Binding-site contacts:
Ligand atom O5 contacts residue ASN355 of chain 1.D at 2.2 Å (h-bond).
Ligand atom C8 contacts residue SER357 of chain 1.D at 3.6 Å.
Ligand atom C2 contacts residue SER357 of chain 1.D at 4.3 Å.
Ligand atom O7 contacts residue SER357 of chain 1.D at 4.4 Å.
Ligand atom C3 contacts residue ASN355 of chain 1.D at 3.8 Å.
Ligand atom C8 contacts residue ASN355 of chain 1.D at 4.4 Å.
Ligand atom N2 contacts residue ASN355 of chain 1.D at 3.1 Å (h-bond).
Ligand atom N2 contacts residue SER357 of chain 1.D at 4.2 Å.
Ligand atom C1 contacts residue SER357 of chain 1.D at 4.1 Å.
Ligand atom C5 contacts residue ASN355 of chain 1.D at 3.6 Å.
Ligand atom C7 contacts residue SER357 of chain 1.D at 3.9 Å.
Ligand atom C4 contacts residue ASN355 of chain 1.D at 4.1 Å.
Ligand atom C7 contacts residue ASN355 of chain 1.D at 4.0 Å.
Ligand atom C2 contacts residue ASN355 of chain 1.D at 2.5 Å.
Ligand atom C1 contacts residue ASN355 of chain 1.D at 1.4 Å.

Sequence of chain 1.D:
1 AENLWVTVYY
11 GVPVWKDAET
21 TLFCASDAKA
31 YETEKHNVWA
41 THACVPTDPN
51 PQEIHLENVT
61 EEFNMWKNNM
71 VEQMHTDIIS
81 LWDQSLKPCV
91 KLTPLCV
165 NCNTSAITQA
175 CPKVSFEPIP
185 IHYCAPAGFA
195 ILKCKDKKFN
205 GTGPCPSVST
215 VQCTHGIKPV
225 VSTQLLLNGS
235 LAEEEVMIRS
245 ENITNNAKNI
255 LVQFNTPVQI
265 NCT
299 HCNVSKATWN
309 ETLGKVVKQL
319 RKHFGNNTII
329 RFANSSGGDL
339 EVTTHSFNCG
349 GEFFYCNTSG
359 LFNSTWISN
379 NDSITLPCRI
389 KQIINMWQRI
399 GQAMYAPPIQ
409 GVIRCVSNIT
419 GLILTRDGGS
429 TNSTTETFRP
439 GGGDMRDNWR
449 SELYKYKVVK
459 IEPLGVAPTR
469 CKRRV

The small molecule below binds the protein below.
Small molecule (SMILES): CC(=O)N[C@H]1[C@H](O[C@H]2[C@H](O)[C@@H](NC(C)=O)CO[C@@H]2CO)O[C@H](CO)[C@@H](O[C@@H]2O[C@H](CO[C@H]3O[C@H](CO)[C@@H](O)[C@H](O)[C@@H]3O)[C@@H](O)[C@H](O[C@H]3O[C@H](CO)[C@@H](O)[C@H](O)[C@@H]3O)[C@@H]2O)[C@@H]1O